The protein below binds the small molecule below.
Small molecule (SMILES): CC(=O)N[C@@H]1[C@@H](O)[C@H](O)[C@@H](CO)O[C@H]1O

Sequence of chain 1.B:
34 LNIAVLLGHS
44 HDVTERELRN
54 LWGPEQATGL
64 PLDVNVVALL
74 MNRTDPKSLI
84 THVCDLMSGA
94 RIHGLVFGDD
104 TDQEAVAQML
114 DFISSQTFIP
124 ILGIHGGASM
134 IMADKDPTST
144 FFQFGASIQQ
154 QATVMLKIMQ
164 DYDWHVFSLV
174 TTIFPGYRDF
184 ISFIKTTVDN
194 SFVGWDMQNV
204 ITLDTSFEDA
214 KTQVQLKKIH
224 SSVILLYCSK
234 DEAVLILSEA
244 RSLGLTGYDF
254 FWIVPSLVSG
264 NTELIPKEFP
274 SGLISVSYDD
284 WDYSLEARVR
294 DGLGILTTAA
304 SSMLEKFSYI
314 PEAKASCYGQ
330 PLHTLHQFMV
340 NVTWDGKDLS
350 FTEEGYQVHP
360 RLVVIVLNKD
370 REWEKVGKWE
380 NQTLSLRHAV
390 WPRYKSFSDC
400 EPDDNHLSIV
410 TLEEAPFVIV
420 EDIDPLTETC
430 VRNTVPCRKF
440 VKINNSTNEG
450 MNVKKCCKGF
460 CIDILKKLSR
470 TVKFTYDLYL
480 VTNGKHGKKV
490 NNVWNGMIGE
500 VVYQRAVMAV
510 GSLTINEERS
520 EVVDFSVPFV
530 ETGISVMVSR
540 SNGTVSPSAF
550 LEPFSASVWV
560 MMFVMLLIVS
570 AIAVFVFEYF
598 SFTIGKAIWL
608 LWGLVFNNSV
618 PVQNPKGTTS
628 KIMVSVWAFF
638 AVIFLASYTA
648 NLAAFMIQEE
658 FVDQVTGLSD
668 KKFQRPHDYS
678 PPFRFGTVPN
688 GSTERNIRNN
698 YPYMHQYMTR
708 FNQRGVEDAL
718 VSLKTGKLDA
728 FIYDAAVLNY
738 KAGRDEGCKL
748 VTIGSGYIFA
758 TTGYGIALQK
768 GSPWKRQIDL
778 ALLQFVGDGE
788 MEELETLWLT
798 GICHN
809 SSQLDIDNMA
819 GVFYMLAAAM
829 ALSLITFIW

Binding-site contacts:
Ligand atom O7 contacts residue ASN75 of chain 1.B at 3.1 Å (h-bond).
Ligand atom N2 contacts residue ASN75 of chain 1.B at 2.9 Å (h-bond).
Ligand atom O5 contacts residue ASN75 of chain 1.B at 2.4 Å (h-bond).
Ligand atom C2 contacts residue ASN75 of chain 1.B at 2.5 Å.
Ligand atom C5 contacts residue ASN75 of chain 1.B at 3.7 Å.
Ligand atom O6 contacts residue ASN75 of chain 1.B at 4.2 Å.
Ligand atom C3 contacts residue ASN75 of chain 1.B at 3.8 Å.
Ligand atom C4 contacts residue ASN75 of chain 1.B at 4.3 Å.
Ligand atom C1 contacts residue ASN75 of chain 1.B at 1.4 Å.
Ligand atom C7 contacts residue ASN75 of chain 1.B at 3.4 Å.